The protein below binds the small molecule below.
Small molecule (SMILES): CC(=O)N[C@H]1[C@H](O[C@H]2[C@H](O)[C@@H](NC(C)=O)CO[C@@H]2CO[C@H]2O[C@@H](C)[C@@H](O)[C@@H](O)[C@@H]2O)O[C@H](CO)[C@@H](O)[C@@H]1O

Binding-site contacts:
Ligand atom O4 contacts residue GLY336 of chain 1.A at 4.0 Å.
Ligand atom O7 contacts residue PRO335 of chain 1.A at 4.0 Å.
Ligand atom N2 contacts residue GLY336 of chain 1.A at 4.4 Å.
Ligand atom C7 contacts residue ASN341 of chain 1.A at 3.2 Å.
Ligand atom C3 contacts residue ASN341 of chain 1.A at 3.8 Å.
Ligand atom C3 contacts residue GLY336 of chain 1.A at 3.9 Å.
Ligand atom C5 contacts residue GLY336 of chain 1.A at 4.1 Å.
Ligand atom C6 contacts residue PHE337 of chain 1.A at 3.6 Å (hydrophobic).
Ligand atom O7 contacts residue ASN341 of chain 1.A at 4.0 Å.
Ligand atom O7 contacts residue SER343 of chain 1.A at 4.2 Å.
Ligand atom O7 contacts residue GLY336 of chain 1.A at 3.4 Å (h-bond).
Ligand atom C5 contacts residue ASN341 of chain 1.A at 3.6 Å.
Ligand atom O7 contacts residue ASN342 of chain 1.A at 3.7 Å.
Ligand atom C4 contacts residue GLY336 of chain 1.A at 4.5 Å.
Ligand atom C6 contacts residue SER338 of chain 1.A at 3.6 Å.
Ligand atom C5 contacts residue SER338 of chain 1.A at 3.8 Å.
Ligand atom C4 contacts residue ASN341 of chain 1.A at 4.2 Å.
Ligand atom N2 contacts residue ASN341 of chain 1.A at 3.0 Å (h-bond).
Ligand atom C6 contacts residue ASP340 of chain 1.A at 4.2 Å.
Ligand atom O5 contacts residue SER338 of chain 1.A at 4.1 Å.
Ligand atom C8 contacts residue ASN341 of chain 1.A at 3.3 Å.
Ligand atom O7 contacts residue ILE344 of chain 1.A at 4.3 Å.
Ligand atom C6 contacts residue SER338 of chain 1.A at 4.1 Å.
Ligand atom C2 contacts residue GLY336 of chain 1.A at 4.4 Å.
Ligand atom C1 contacts residue GLY336 of chain 1.A at 4.2 Å.
Ligand atom C6 contacts residue ASN341 of chain 1.A at 4.2 Å.
Ligand atom C5 contacts residue ASN341 of chain 1.A at 4.3 Å.
Ligand atom C2 contacts residue ASN341 of chain 1.A at 2.5 Å.
Ligand atom C1 contacts residue SER338 of chain 1.A at 3.9 Å.
Ligand atom C5 contacts residue PHE337 of chain 1.A at 4.1 Å (hydrophobic).
Ligand atom O5 contacts residue SER338 of chain 1.A at 3.4 Å.
Ligand atom C7 contacts residue GLY336 of chain 1.A at 4.3 Å.
Ligand atom O5 contacts residue ASN341 of chain 1.A at 2.3 Å (h-bond).
Ligand atom C1 contacts residue ASN341 of chain 1.A at 1.4 Å.

Sequence of chain 1.A:
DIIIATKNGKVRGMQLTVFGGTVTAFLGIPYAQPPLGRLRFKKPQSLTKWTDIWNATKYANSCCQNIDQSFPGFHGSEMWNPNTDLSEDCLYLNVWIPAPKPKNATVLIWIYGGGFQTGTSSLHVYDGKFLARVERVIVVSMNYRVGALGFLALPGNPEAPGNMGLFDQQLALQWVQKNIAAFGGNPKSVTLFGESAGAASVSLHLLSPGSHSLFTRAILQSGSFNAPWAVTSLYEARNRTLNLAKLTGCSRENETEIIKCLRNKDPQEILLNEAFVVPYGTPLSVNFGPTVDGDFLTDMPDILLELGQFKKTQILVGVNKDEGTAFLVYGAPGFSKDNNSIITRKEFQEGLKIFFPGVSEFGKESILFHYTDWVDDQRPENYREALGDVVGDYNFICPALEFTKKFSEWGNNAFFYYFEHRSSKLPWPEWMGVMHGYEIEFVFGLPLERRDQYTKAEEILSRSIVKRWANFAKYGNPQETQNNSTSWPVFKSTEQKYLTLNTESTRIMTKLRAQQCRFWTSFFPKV